The small molecule below binds the protein below.
Small molecule (SMILES): N=c1ccn([C@@H]2O[C@H](CO[P](=O)(O)O[C@H]3[C@@H](O)[C@H](n4cnc5c(N)ncnc54)O[C@@H]3CO[P](=O)(O)O[C@H]3[C@@H](O)[C@H](n4ccc(N)nc4=O)O[C@@H]3CO[P](=O)(O)O[C@H]3[C@@H](O)[C@H](n4ccc(=O)[nH]c4=O)O[C@@H]3CO[P](=O)(O)O[C@H]3[C@@H](O)[C@H](n4cnc5c(N)ncnc54)O[C@@H]3CO[P](=O)(O)O[C@H]3[C@@H](O)[C@H](n4cnc5c(=O)nc(N)[nH]c54)O[C@@H]3CO[P](=O)(O)O[C@H]3[C@@H](O)[C@H](n4cnc5c(=O)nc(N)[nH]c54)O[C@@H]3CO)[C@@H](O[P](=O)(O)OC[C@H]3O[C@@H](n4ccc(N)nc4=O)[C@H](O)[C@@H]3O)[C@H]2O)c(=O)[nH]1

Sequence of chain 52.E:
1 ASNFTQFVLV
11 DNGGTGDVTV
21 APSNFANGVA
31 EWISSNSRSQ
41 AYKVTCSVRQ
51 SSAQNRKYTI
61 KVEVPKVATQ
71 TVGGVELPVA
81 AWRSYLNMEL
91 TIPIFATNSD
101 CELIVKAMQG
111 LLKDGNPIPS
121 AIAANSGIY

Binding-site contacts:
Ligand atom OP2 contacts residue SER51 of chain 52.E at 3.4 Å (h-bond).
Ligand atom N9 contacts residue LYS61 of chain 18.E at 3.3 Å (salt-bridge).
Ligand atom OP2 contacts residue TYR85 of chain 18.E at 2.7 Å (h-bond).
Ligand atom C2 contacts residue SER47 of chain 18.E at 3.2 Å.
Ligand atom O2 contacts residue ASN87 of chain 18.E at 3.3 Å (h-bond).
Ligand atom N6 contacts residue THR45 of chain 18.E at 2.7 Å (h-bond).
Ligand atom OP1 contacts residue SER51 of chain 52.E at 3.5 Å.
Ligand atom C4' contacts residue TYR85 of chain 18.E at 3.2 Å (hydrophobic).
Ligand atom P contacts residue SER51 of chain 52.E at 3.5 Å.
Ligand atom OP1 contacts residue SER52 of chain 52.E at 3.2 Å.
Ligand atom N6 contacts residue CYS46 of chain 18.E at 3.3 Å (h-bond).
Ligand atom C4 contacts residue TYR85 of chain 18.E at 3.5 Å (hydrophobic).
Ligand atom OP2 contacts residue LYS57 of chain 52.E at 2.6 Å (salt-bridge).
Ligand atom C6 contacts residue THR45 of chain 18.E at 3.3 Å.
Ligand atom C5 contacts residue THR45 of chain 18.E at 3.2 Å.
Ligand atom OP1 contacts residue SER51 of chain 52.E at 2.9 Å (h-bond).
Ligand atom N6 contacts residue THR59 of chain 18.E at 2.8 Å (h-bond).
Ligand atom N3 contacts residue TYR85 of chain 18.E at 3.5 Å.
Ligand atom O2' contacts residue GLU63 of chain 18.E at 3.2 Å (salt-bridge).
Ligand atom C5' contacts residue TYR85 of chain 18.E at 2.9 Å (hydrophobic).
Ligand atom C5' contacts residue ARG49 of chain 52.E at 3.5 Å.
Ligand atom C3' contacts residue TYR85 of chain 18.E at 3.4 Å (hydrophobic).
Ligand atom N1 contacts residue TYR85 of chain 18.E at 3.5 Å.
Ligand atom O3' contacts residue ARG49 of chain 52.E at 3.4 Å (salt-bridge).
Ligand atom C5' contacts residue SER51 of chain 52.E at 3.3 Å.
Ligand atom P contacts residue ARG49 of chain 52.E at 3.0 Å.
Ligand atom N7 contacts residue THR45 of chain 18.E at 2.6 Å (h-bond).
Ligand atom C2' contacts residue GLU63 of chain 18.E at 3.5 Å.
Ligand atom O4' contacts residue LYS61 of chain 18.E at 2.8 Å (salt-bridge).
Ligand atom C8 contacts residue LYS61 of chain 18.E at 3.4 Å.
Ligand atom N1 contacts residue SER47 of chain 18.E at 2.9 Å (h-bond).
Ligand atom OP2 contacts residue LYS43 of chain 18.E at 2.7 Å (salt-bridge).
Ligand atom N7 contacts residue LYS61 of chain 18.E at 3.3 Å.
Ligand atom O2' contacts residue TYR85 of chain 18.E at 3.4 Å.
Ligand atom O3' contacts residue SER51 of chain 52.E at 3.3 Å (h-bond).
Ligand atom OP2 contacts residue ARG49 of chain 52.E at 2.3 Å (salt-bridge).
Ligand atom OP1 contacts residue ARG49 of chain 52.E at 2.5 Å (salt-bridge).
Ligand atom C2' contacts residue TYR85 of chain 18.E at 3.4 Å (hydrophobic).
Ligand atom OP1 contacts residue ASN55 of chain 52.E at 2.8 Å (h-bond).
Ligand atom OP2 contacts residue ASN55 of chain 52.E at 3.4 Å (h-bond).

Sequence of chain 18.E:
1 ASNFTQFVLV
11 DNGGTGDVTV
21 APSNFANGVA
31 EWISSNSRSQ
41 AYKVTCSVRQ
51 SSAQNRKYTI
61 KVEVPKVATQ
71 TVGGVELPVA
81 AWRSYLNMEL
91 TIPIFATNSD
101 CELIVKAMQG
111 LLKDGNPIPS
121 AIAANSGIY